Sequence of chain 1.C:
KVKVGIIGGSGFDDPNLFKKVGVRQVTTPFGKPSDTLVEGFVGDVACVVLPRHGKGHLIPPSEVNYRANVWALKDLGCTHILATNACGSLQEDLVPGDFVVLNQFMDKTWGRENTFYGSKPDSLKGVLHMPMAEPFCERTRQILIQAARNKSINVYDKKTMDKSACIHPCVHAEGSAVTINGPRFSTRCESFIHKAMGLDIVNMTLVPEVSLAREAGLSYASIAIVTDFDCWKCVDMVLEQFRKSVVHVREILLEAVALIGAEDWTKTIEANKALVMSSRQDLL

Binding-site contacts:
Ligand atom C5 contacts residue PHE208 of chain 1.A at 3.7 Å (hydrophobic).
Ligand atom N6 contacts residue GLY111 of chain 1.A at 3.3 Å.
Ligand atom O2' contacts residue ALA109 of chain 1.A at 3.5 Å (h-bond).
Ligand atom C5 contacts residue GLY111 of chain 1.A at 3.6 Å.
Ligand atom O5' contacts residue GLN310 of chain 1.C at 3.2 Å (h-bond).
Ligand atom N6 contacts residue VAL225 of chain 1.A at 3.8 Å.
Ligand atom C7 contacts residue GLY111 of chain 1.A at 3.5 Å.
Ligand atom C2 contacts residue PHE208 of chain 1.A at 3.8 Å (hydrophobic).
Ligand atom C7 contacts residue THR250 of chain 1.A at 3.6 Å.
Ligand atom C8 contacts residue CYS110 of chain 1.A at 3.6 Å (hydrophobic).
Ligand atom C6 contacts residue GLY111 of chain 1.A at 3.7 Å.
Ligand atom O3' contacts residue SO41 of chain 1.H at 2.2 Å (h-bond).
Ligand atom C2 contacts residue MET227 of chain 1.A at 3.6 Å (hydrophobic).
Ligand atom C5' contacts residue GLN310 of chain 1.C at 3.8 Å.
Ligand atom C1' contacts residue ALA109 of chain 1.A at 3.4 Å (hydrophobic).
Ligand atom O5' contacts residue PHE208 of chain 1.A at 3.5 Å.
Ligand atom O5' contacts residue HIS152 of chain 1.C at 3.6 Å.
Ligand atom N1 contacts residue VAL225 of chain 1.A at 3.8 Å.
Ligand atom N9 contacts residue ALA109 of chain 1.A at 3.5 Å (h-bond).
Ligand atom C2' contacts residue MET227 of chain 1.A at 3.6 Å (hydrophobic).
Ligand atom N3 contacts residue MET227 of chain 1.A at 3.5 Å.
Ligand atom C8 contacts residue ALA109 of chain 1.A at 3.6 Å (hydrophobic).
Ligand atom O2' contacts residue ASN226 of chain 1.A at 3.1 Å (h-bond).
Ligand atom C8 contacts residue VAL267 of chain 1.A at 3.8 Å (hydrophobic).
Ligand atom C7 contacts residue CYS110 of chain 1.A at 3.3 Å (hydrophobic).
Ligand atom N1 contacts residue PHE208 of chain 1.A at 3.6 Å.
Ligand atom C4' contacts residue SO41 of chain 1.H at 3.4 Å.
Ligand atom C4 contacts residue PHE208 of chain 1.A at 3.8 Å (hydrophobic).
Ligand atom C3' contacts residue SO41 of chain 1.H at 3.3 Å.
Ligand atom C6 contacts residue PHE208 of chain 1.A at 3.7 Å (hydrophobic).
Ligand atom C1' contacts residue SO41 of chain 1.H at 3.8 Å.
Ligand atom C5' contacts residue HIS152 of chain 1.C at 3.4 Å.
Ligand atom O3' contacts residue THR228 of chain 1.A at 3.4 Å.
Ligand atom C3' contacts residue MET227 of chain 1.A at 3.8 Å (hydrophobic).
Ligand atom O4' contacts residue SO41 of chain 1.H at 3.6 Å (h-bond).
Ligand atom C2' contacts residue SO41 of chain 1.H at 3.7 Å.
Ligand atom N3 contacts residue ASN226 of chain 1.A at 3.8 Å.
Ligand atom O2' contacts residue SO41 of chain 1.H at 3.0 Å (h-bond).
Ligand atom O2' contacts residue MET227 of chain 1.A at 2.6 Å (h-bond).
Ligand atom N6 contacts residue ASP253 of chain 1.A at 3.1 Å (salt-bridge).

A protein and the small-molecule ligand that binds it are described below.
Small molecule (SMILES): Nc1ncnc2c1ccn2[C@@H]1O[C@H](CO)[C@@H](O)[C@H]1O

Sequence of chain 1.A:
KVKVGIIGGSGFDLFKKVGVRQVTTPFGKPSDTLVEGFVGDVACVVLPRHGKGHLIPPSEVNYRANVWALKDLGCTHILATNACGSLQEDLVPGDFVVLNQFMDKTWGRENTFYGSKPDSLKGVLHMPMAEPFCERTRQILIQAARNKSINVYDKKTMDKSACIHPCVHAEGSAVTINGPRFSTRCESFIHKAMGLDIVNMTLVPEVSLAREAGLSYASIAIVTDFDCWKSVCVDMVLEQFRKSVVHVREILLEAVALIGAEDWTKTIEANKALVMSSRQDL